Sequence of chain 1.U:
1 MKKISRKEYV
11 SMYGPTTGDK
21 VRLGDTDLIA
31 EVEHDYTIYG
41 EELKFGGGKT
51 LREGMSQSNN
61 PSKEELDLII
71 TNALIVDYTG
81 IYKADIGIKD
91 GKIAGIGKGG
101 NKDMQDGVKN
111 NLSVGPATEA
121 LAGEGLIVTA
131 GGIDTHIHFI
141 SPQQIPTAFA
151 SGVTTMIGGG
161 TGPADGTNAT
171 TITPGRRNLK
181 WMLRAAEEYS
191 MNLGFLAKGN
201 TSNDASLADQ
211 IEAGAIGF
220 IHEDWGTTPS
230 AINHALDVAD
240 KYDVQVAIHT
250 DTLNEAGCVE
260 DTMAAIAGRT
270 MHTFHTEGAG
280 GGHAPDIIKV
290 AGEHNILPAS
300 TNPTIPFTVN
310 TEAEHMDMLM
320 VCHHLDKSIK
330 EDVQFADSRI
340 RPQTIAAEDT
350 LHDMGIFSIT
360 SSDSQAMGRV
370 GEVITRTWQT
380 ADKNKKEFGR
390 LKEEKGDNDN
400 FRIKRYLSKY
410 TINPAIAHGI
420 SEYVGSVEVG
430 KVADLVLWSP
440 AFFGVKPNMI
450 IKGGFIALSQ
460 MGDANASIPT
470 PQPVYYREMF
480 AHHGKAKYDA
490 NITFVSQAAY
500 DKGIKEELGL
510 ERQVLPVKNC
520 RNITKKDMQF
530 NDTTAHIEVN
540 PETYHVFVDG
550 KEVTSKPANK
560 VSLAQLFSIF

Sequence of chain 1.B:
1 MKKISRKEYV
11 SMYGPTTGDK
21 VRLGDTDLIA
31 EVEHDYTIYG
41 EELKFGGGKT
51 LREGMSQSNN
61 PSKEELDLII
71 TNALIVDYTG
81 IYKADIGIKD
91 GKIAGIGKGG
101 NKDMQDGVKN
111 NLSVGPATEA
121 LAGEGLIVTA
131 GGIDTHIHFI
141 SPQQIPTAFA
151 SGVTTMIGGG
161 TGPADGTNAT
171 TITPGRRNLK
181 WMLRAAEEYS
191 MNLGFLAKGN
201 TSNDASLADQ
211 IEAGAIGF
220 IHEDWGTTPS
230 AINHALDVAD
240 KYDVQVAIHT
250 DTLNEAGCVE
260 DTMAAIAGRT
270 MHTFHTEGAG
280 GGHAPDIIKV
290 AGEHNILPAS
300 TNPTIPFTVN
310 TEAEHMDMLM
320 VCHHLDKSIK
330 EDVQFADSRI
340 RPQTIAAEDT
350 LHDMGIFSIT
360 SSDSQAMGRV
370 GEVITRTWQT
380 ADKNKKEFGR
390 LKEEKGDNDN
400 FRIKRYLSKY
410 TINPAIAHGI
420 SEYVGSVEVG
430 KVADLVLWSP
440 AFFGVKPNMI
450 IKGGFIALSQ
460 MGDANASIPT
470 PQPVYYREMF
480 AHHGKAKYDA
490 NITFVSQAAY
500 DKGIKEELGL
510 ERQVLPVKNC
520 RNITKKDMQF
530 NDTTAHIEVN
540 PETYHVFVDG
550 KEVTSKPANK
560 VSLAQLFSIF

Binding-site contacts:
Ligand atom C10 contacts residue HIS322 of chain 1.B at 3.6 Å.
Ligand atom N09 contacts residue HIS322 of chain 1.B at 3.9 Å.
Ligand atom C15 contacts residue GLY279 of chain 1.B at 3.9 Å.
Ligand atom C07 contacts residue CYS321 of chain 1.B at 3.4 Å (hydrophobic).
Ligand atom C03 contacts residue MET366 of chain 1.B at 3.8 Å (hydrophobic).
Ligand atom N09 contacts residue CYS321 of chain 1.B at 3.8 Å.
Ligand atom O19 contacts residue KCX219 of chain 1.B at 3.2 Å (h-bond).
Ligand atom C05 contacts residue ILE467 of chain 1.U at 3.7 Å (hydrophobic).
Ligand atom C04 contacts residue MET366 of chain 1.B at 4.0 Å (hydrophobic).
Ligand atom O19 contacts residue ALA169 of chain 1.B at 3.5 Å (h-bond).
Ligand atom C15 contacts residue HIS248 of chain 1.B at 3.6 Å.
Ligand atom C06 contacts residue CYS321 of chain 1.B at 3.6 Å (hydrophobic).
Ligand atom N18 contacts residue ALA365 of chain 1.B at 4.0 Å.
Ligand atom S14 contacts residue GLY279 of chain 1.B at 3.6 Å (h-bond).
Ligand atom C05 contacts residue MET317 of chain 1.B at 3.8 Å (hydrophobic).
Ligand atom C11 contacts residue HIS322 of chain 1.B at 3.5 Å.
Ligand atom C08 contacts residue CYS321 of chain 1.B at 3.7 Å (hydrophobic).
Ligand atom N18 contacts residue NI1 of chain 1.Y at 3.0 Å (h-bond).
Ligand atom N18 contacts residue GLY279 of chain 1.B at 3.9 Å.
Ligand atom N18 contacts residue ALA169 of chain 1.B at 4.0 Å.
Ligand atom N12 contacts residue HIS322 of chain 1.B at 3.8 Å.
Ligand atom C15 contacts residue HIS221 of chain 1.B at 4.0 Å.
Ligand atom C01 contacts residue LEU318 of chain 1.B at 3.9 Å (hydrophobic).
Ligand atom O19 contacts residue HIS274 of chain 1.B at 4.0 Å.
Ligand atom C01 contacts residue ALA278 of chain 1.B at 3.6 Å (hydrophobic).
Ligand atom N18 contacts residue NI1 of chain 1.Z at 3.3 Å (h-bond).
Ligand atom C01 contacts residue MET366 of chain 1.B at 3.7 Å (hydrophobic).
Ligand atom C10 contacts residue CYS321 of chain 1.B at 3.5 Å (hydrophobic).
Ligand atom N18 contacts residue ASP362 of chain 1.B at 3.6 Å (salt-bridge).
Ligand atom O19 contacts residue HIS221 of chain 1.B at 3.1 Å (h-bond).
Ligand atom C13 contacts residue HIS322 of chain 1.B at 4.0 Å.
Ligand atom O17 contacts residue GLY279 of chain 1.B at 4.0 Å.
Ligand atom C16 contacts residue GLY279 of chain 1.B at 3.7 Å.
Ligand atom C04 contacts residue CYS321 of chain 1.B at 4.0 Å (hydrophobic).
Ligand atom O19 contacts residue NI1 of chain 1.Z at 3.1 Å (h-bond).
Ligand atom O19 contacts residue HIS248 of chain 1.B at 3.2 Å (h-bond).
Ligand atom O19 contacts residue NI1 of chain 1.Y at 2.0 Å (h-bond).
Ligand atom S14 contacts residue HIS248 of chain 1.B at 3.9 Å.
Ligand atom C05 contacts residue MET366 of chain 1.B at 3.7 Å (hydrophobic).
Ligand atom O17 contacts residue ALA365 of chain 1.B at 3.7 Å.

The protein below binds the small molecule below.
Small molecule (SMILES): Cc1cc(C)cc(-n2ccnc2SCC(=O)NO)c1